Sequence of chain 3.A:
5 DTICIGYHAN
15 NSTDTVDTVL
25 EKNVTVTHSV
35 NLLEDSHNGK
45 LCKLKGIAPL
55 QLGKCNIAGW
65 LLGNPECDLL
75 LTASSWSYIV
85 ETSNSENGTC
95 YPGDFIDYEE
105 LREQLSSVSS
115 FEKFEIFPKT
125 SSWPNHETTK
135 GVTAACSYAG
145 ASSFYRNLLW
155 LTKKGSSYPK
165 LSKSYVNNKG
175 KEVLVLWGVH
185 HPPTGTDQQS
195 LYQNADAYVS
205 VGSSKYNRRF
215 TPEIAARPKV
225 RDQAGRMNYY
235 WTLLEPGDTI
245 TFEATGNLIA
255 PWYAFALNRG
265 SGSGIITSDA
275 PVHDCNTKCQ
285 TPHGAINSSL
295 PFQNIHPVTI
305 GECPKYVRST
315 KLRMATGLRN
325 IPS

A small-molecule ligand and the protein it binds are described below.
Small molecule (SMILES): CC(=O)N[C@@H]1[C@@H](O)[C@H](O)[C@@H](CO)O[C@H]1O

Binding-site contacts:
Ligand atom C4 contacts residue ASN15 of chain 3.A at 3.9 Å.
Ligand atom N2 contacts residue ASN15 of chain 3.A at 2.5 Å (h-bond).
Ligand atom C1 contacts residue ASN15 of chain 3.A at 1.4 Å.
Ligand atom C3 contacts residue ASN15 of chain 3.A at 3.5 Å.
Ligand atom C8 contacts residue ASN15 of chain 3.A at 4.1 Å.
Ligand atom C5 contacts residue ASN15 of chain 3.A at 3.7 Å.
Ligand atom O7 contacts residue ASN15 of chain 3.A at 2.8 Å (h-bond).
Ligand atom C7 contacts residue ASN15 of chain 3.A at 2.8 Å.
Ligand atom C2 contacts residue ASN15 of chain 3.A at 2.1 Å.
Ligand atom O5 contacts residue ASN15 of chain 3.A at 2.4 Å (h-bond).